This protein binds this small molecule.
Small molecule (SMILES): CC(=O)N[C@@H]1[C@@H](O)[C@H](O)[C@@H](CO)O[C@H]1O

Binding-site contacts:
Ligand atom C5 contacts residue ASN1071 of chain 1.B at 3.7 Å.
Ligand atom O7 contacts residue ASN1071 of chain 1.B at 4.3 Å.
Ligand atom O5 contacts residue ASN1071 of chain 1.B at 2.4 Å (h-bond).
Ligand atom C1 contacts residue ASN1071 of chain 1.B at 1.4 Å.
Ligand atom C7 contacts residue ASN1071 of chain 1.B at 3.9 Å.
Ligand atom C8 contacts residue ASN1071 of chain 1.B at 4.1 Å.
Ligand atom O6 contacts residue ASN1071 of chain 1.B at 4.5 Å.
Ligand atom N2 contacts residue ASN1071 of chain 1.B at 2.9 Å (h-bond).
Ligand atom C4 contacts residue ASN1071 of chain 1.B at 4.2 Å.
Ligand atom O7 contacts residue SER708 of chain 1.B at 3.9 Å.
Ligand atom C3 contacts residue ASN1071 of chain 1.B at 3.8 Å.
Ligand atom C2 contacts residue ASN1071 of chain 1.B at 2.5 Å.

Sequence of chain 1.B:
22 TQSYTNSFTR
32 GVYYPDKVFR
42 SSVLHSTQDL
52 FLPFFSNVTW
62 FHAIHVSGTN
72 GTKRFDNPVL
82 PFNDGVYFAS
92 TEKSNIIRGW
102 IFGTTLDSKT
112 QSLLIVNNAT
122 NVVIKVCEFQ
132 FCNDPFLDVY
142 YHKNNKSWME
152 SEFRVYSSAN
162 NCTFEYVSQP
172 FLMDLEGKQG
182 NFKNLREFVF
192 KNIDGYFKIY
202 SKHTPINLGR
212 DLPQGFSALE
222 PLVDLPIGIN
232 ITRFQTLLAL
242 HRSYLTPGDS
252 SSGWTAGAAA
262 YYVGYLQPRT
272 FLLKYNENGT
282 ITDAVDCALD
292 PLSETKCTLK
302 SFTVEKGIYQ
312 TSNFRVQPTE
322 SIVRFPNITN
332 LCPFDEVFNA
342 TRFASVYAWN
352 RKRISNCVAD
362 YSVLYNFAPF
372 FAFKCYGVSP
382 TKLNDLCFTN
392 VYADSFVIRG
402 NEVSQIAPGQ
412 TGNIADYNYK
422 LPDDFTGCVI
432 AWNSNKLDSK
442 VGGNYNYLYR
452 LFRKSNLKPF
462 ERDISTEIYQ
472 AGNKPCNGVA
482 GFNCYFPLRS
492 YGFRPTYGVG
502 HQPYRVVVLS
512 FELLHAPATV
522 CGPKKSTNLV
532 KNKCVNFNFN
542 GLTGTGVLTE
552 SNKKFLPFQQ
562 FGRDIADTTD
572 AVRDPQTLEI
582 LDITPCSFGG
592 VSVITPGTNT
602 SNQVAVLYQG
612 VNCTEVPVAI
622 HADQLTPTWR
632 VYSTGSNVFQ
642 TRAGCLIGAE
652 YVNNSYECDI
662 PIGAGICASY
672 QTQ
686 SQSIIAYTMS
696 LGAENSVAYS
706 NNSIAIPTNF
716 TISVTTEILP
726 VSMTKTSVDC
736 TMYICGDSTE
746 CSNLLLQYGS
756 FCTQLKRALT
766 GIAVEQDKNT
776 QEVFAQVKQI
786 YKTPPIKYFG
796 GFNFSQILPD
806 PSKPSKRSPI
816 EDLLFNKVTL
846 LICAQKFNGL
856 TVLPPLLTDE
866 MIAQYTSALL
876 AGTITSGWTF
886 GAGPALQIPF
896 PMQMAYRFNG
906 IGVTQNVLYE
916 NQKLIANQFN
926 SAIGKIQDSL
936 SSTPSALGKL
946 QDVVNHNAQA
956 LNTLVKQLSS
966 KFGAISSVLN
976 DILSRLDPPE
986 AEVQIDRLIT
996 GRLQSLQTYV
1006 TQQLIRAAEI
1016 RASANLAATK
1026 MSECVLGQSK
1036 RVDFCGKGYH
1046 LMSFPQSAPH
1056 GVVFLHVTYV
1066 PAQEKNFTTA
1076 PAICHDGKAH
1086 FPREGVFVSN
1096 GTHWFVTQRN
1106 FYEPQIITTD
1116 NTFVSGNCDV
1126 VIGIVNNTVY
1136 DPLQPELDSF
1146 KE